Sequence of chain 1.L:
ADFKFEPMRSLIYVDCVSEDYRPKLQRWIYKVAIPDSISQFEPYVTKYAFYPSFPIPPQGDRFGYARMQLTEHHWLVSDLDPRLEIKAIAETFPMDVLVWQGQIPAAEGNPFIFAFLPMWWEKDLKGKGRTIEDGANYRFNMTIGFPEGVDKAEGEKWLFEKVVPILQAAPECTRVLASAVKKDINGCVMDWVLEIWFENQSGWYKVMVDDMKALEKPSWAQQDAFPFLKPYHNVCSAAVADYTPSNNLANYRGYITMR

Binding-site contacts:
Ligand atom C15 contacts residue HIS74 of chain 1.L at 3.8 Å.
Ligand atom O23 contacts residue GLN41 of chain 1.L at 3.4 Å (h-bond).
Ligand atom O30 contacts residue PHE51 of chain 1.L at 3.6 Å.
Ligand atom O23 contacts residue PHE42 of chain 1.L at 3.8 Å.
Ligand atom C17 contacts residue DQH1 of chain 1.DC at 3.0 Å.
Ligand atom O13 contacts residue PHE51 of chain 1.L at 3.1 Å.
Ligand atom C16 contacts residue TRP76 of chain 1.L at 3.8 Å (hydrophobic).
Ligand atom C17 contacts residue TRP76 of chain 1.L at 3.7 Å (hydrophobic).
Ligand atom C16 contacts residue ASP80 of chain 1.L at 3.5 Å.
Ligand atom O24 contacts residue ASP80 of chain 1.L at 2.2 Å (salt-bridge).
Ligand atom O24 contacts residue TRP76 of chain 1.L at 3.6 Å.
Ligand atom O13 contacts residue THR72 of chain 1.L at 3.2 Å.
Ligand atom C10 contacts residue HIS74 of chain 1.L at 3.7 Å.
Ligand atom C11 contacts residue HIS74 of chain 1.L at 3.5 Å.
Ligand atom C18 contacts residue DQH1 of chain 1.DC at 3.1 Å.
Ligand atom C16 contacts residue DQH1 of chain 1.DC at 3.2 Å.
Ligand atom O29 contacts residue GLN102 of chain 1.L at 2.6 Å (h-bond).
Ligand atom C14 contacts residue HIS74 of chain 1.L at 3.6 Å.
Ligand atom C1 contacts residue GLN102 of chain 1.L at 3.8 Å.
Ligand atom O13 contacts residue TYR49 of chain 1.L at 2.8 Å (h-bond).
Ligand atom C10 contacts residue TYR49 of chain 1.L at 3.7 Å (hydrophobic).
Ligand atom O27 contacts residue PHE42 of chain 1.L at 3.6 Å.
Ligand atom C2 contacts residue THR72 of chain 1.L at 3.7 Å.
Ligand atom C6 contacts residue GLN102 of chain 1.L at 3.6 Å.
Ligand atom C1 contacts residue TRP29 of chain 1.L at 3.8 Å (hydrophobic).
Ligand atom C9 contacts residue THR72 of chain 1.L at 3.5 Å.
Ligand atom O27 contacts residue SER38 of chain 1.L at 2.6 Å (h-bond).
Ligand atom O24 contacts residue DQH1 of chain 1.DC at 3.1 Å (h-bond).
Ligand atom C9 contacts residue TYR49 of chain 1.L at 3.5 Å (hydrophobic).
Ligand atom O12 contacts residue DQH1 of chain 1.DC at 3.4 Å.
Ligand atom O29 contacts residue PHE136 of chain 1.L at 3.4 Å.
Ligand atom C10 contacts residue SER38 of chain 1.L at 3.1 Å.
Ligand atom C17 contacts residue ASP80 of chain 1.L at 3.2 Å.
Ligand atom O27 contacts residue TYR49 of chain 1.L at 3.1 Å (h-bond).
Ligand atom O30 contacts residue GLN70 of chain 1.L at 3.6 Å (h-bond).
Ligand atom O27 contacts residue HIS74 of chain 1.L at 2.8 Å (h-bond).
Ligand atom C19 contacts residue DQH1 of chain 1.DC at 3.2 Å.
Ligand atom O30 contacts residue THR72 of chain 1.L at 3.1 Å (h-bond).
Ligand atom O23 contacts residue DQH1 of chain 1.DC at 2.4 Å (h-bond).
Ligand atom C16 contacts residue PHE138 of chain 1.L at 3.7 Å (hydrophobic).

The small molecule below binds the protein below.
Small molecule (SMILES): O=C1c2c(O)cc(O)cc2O[C@H](c2ccc(O)c(O)c2)[C@H]1O